This small molecule binds to this protein.
Small molecule (SMILES): C[C@@H]1CCCN1CCOc1ccc([C@@H]2c3ccc(O)cc3CC3(CC3)N2C(=O)c2ccccc2)cc1

Sequence of chain 1.A:
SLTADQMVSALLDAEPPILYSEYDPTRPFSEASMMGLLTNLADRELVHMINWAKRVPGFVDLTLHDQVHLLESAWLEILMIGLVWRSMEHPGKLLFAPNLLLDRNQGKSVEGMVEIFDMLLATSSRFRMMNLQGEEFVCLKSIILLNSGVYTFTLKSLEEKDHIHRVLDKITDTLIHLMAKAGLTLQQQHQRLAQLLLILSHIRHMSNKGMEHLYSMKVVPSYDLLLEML

Binding-site contacts:
Ligand atom C12 contacts residue PHE105 of chain 1.A at 3.8 Å (hydrophobic).
Ligand atom C28 contacts residue PRO236 of chain 1.A at 3.9 Å (hydrophobic).
Ligand atom C29 contacts residue ASP52 of chain 1.A at 3.8 Å.
Ligand atom O1 contacts residue MET44 of chain 1.A at 3.6 Å.
Ligand atom C30 contacts residue TRP84 of chain 1.A at 3.8 Å (hydrophobic).
Ligand atom C30 contacts residue VAL234 of chain 1.A at 3.7 Å (hydrophobic).
Ligand atom C21 contacts residue LEU226 of chain 1.A at 3.9 Å (hydrophobic).
Ligand atom C23 contacts residue ALA51 of chain 1.A at 3.7 Å (hydrophobic).
Ligand atom N2 contacts residue ASP52 of chain 1.A at 2.8 Å (salt-bridge).
Ligand atom C2 contacts residue ALA51 of chain 1.A at 3.8 Å (hydrophobic).
Ligand atom C31 contacts residue TRP84 of chain 1.A at 3.5 Å (hydrophobic).
Ligand atom C18 contacts residue MET89 of chain 1.A at 3.7 Å (hydrophobic).
Ligand atom C29 contacts residue PRO236 of chain 1.A at 3.6 Å (hydrophobic).
Ligand atom C1 contacts residue ALA51 of chain 1.A at 3.5 Å (hydrophobic).
Ligand atom C26 contacts residue VAL234 of chain 1.A at 3.5 Å (hydrophobic).
Ligand atom C15 contacts residue HIS225 of chain 1.A at 3.9 Å.
Ligand atom C26 contacts residue ASP52 of chain 1.A at 3.6 Å.
Ligand atom O1 contacts residue LEU47 of chain 1.A at 3.4 Å.
Ligand atom C5 contacts residue PHE105 of chain 1.A at 3.9 Å (hydrophobic).
Ligand atom C3 contacts residue GLU54 of chain 1.A at 3.1 Å.
Ligand atom C17 contacts residue MET89 of chain 1.A at 3.8 Å (hydrophobic).
Ligand atom C16 contacts residue HIS225 of chain 1.A at 3.9 Å.
Ligand atom C24 contacts residue ALA51 of chain 1.A at 3.8 Å (hydrophobic).
Ligand atom C4 contacts residue LEU88 of chain 1.A at 3.9 Å (hydrophobic).
Ligand atom C27 contacts residue ASP52 of chain 1.A at 3.0 Å.
Ligand atom C14 contacts residue PHE126 of chain 1.A at 3.9 Å (hydrophobic).
Ligand atom C30 contacts residue ASP52 of chain 1.A at 3.4 Å.
Ligand atom C2 contacts residue GLU54 of chain 1.A at 3.0 Å.
Ligand atom C7 contacts residue LEU92 of chain 1.A at 3.8 Å (hydrophobic).
Ligand atom C28 contacts residue ASP52 of chain 1.A at 3.9 Å.
Ligand atom C21 contacts residue THR48 of chain 1.A at 3.9 Å.
Ligand atom O2 contacts residue LEU88 of chain 1.A at 3.9 Å.
Ligand atom C18 contacts residue LEU85 of chain 1.A at 3.6 Å (hydrophobic).
Ligand atom O2 contacts residue GLU54 of chain 1.A at 2.4 Å (salt-bridge).
Ligand atom C1 contacts residue LEU47 of chain 1.A at 3.6 Å (hydrophobic).
Ligand atom C14 contacts residue ILE125 of chain 1.A at 3.5 Å (hydrophobic).
Ligand atom C15 contacts residue MET122 of chain 1.A at 3.6 Å (hydrophobic).
Ligand atom C31 contacts residue ASP52 of chain 1.A at 3.3 Å.
Ligand atom O2 contacts residue ARG95 of chain 1.A at 3.0 Å (salt-bridge).
Ligand atom C14 contacts residue MET122 of chain 1.A at 3.5 Å (hydrophobic).